A small-molecule ligand and the protein it binds are described below.
Small molecule (SMILES): CC(=O)N[C@@H]1[C@@H](O)[C@H](O)[C@@H](CO)O[C@H]1O

Binding-site contacts:
Ligand atom N2 contacts residue ASN179 of chain 1.A at 3.0 Å (h-bond).
Ligand atom O7 contacts residue GLU177 of chain 1.A at 4.3 Å.
Ligand atom C6 contacts residue TYR198 of chain 1.A at 4.2 Å (hydrophobic).
Ligand atom C8 contacts residue GLU177 of chain 1.A at 4.4 Å.
Ligand atom O7 contacts residue ASN179 of chain 1.A at 3.5 Å (h-bond).
Ligand atom C7 contacts residue VAL307 of chain 1.A at 4.4 Å (hydrophobic).
Ligand atom C7 contacts residue ASN179 of chain 1.A at 3.5 Å.
Ligand atom C5 contacts residue ASN179 of chain 1.A at 3.6 Å.
Ligand atom O6 contacts residue THR181 of chain 1.A at 2.8 Å (h-bond).
Ligand atom C5 contacts residue GLU200 of chain 1.A at 4.2 Å.
Ligand atom C3 contacts residue ASN179 of chain 1.A at 3.8 Å.
Ligand atom C6 contacts residue GLU200 of chain 1.A at 3.9 Å.
Ligand atom C2 contacts residue ASN179 of chain 1.A at 2.5 Å.
Ligand atom C1 contacts residue VAL307 of chain 1.A at 4.5 Å (hydrophobic).
Ligand atom N2 contacts residue VAL307 of chain 1.A at 4.1 Å.
Ligand atom O5 contacts residue GLU200 of chain 1.A at 3.2 Å (salt-bridge).
Ligand atom C6 contacts residue THR181 of chain 1.A at 4.0 Å.
Ligand atom C5 contacts residue THR181 of chain 1.A at 4.2 Å.
Ligand atom C8 contacts residue VAL307 of chain 1.A at 4.2 Å (hydrophobic).
Ligand atom O5 contacts residue THR181 of chain 1.A at 4.4 Å.
Ligand atom O6 contacts residue GLU200 of chain 1.A at 4.1 Å.
Ligand atom O5 contacts residue ASN179 of chain 1.A at 2.3 Å (h-bond).
Ligand atom C1 contacts residue ASN305 of chain 1.A at 4.3 Å.
Ligand atom O4 contacts residue LYS303 of chain 1.A at 4.4 Å.
Ligand atom O6 contacts residue TYR198 of chain 1.A at 3.2 Å (h-bond).
Ligand atom C4 contacts residue ASN179 of chain 1.A at 4.2 Å.
Ligand atom O6 contacts residue ASN179 of chain 1.A at 4.2 Å.
Ligand atom C1 contacts residue ASN179 of chain 1.A at 1.4 Å.
Ligand atom C1 contacts residue GLU200 of chain 1.A at 4.1 Å.

Sequence of chain 1.A:
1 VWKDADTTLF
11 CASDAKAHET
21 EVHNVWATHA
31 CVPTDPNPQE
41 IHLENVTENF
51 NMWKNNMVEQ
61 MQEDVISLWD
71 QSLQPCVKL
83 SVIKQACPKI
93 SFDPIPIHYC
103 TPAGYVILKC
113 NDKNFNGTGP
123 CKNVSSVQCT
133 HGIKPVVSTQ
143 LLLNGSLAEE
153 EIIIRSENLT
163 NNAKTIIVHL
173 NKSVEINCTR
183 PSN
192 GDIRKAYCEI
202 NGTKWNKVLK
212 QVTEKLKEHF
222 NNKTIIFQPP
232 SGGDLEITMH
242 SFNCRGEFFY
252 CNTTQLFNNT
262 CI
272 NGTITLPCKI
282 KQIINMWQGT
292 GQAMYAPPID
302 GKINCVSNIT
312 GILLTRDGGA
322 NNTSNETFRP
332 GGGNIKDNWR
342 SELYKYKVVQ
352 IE